The protein below binds the small molecule below.
Small molecule (SMILES): Cc1ncc2c(n1)N[C@]1([C@@](C)(O)[C@](C)(O)C(=O)O)S[C@H](CCOP(=O)(O)OP(=O)(O)O)[C@H](C)N1C2

Sequence of chain 1.B:
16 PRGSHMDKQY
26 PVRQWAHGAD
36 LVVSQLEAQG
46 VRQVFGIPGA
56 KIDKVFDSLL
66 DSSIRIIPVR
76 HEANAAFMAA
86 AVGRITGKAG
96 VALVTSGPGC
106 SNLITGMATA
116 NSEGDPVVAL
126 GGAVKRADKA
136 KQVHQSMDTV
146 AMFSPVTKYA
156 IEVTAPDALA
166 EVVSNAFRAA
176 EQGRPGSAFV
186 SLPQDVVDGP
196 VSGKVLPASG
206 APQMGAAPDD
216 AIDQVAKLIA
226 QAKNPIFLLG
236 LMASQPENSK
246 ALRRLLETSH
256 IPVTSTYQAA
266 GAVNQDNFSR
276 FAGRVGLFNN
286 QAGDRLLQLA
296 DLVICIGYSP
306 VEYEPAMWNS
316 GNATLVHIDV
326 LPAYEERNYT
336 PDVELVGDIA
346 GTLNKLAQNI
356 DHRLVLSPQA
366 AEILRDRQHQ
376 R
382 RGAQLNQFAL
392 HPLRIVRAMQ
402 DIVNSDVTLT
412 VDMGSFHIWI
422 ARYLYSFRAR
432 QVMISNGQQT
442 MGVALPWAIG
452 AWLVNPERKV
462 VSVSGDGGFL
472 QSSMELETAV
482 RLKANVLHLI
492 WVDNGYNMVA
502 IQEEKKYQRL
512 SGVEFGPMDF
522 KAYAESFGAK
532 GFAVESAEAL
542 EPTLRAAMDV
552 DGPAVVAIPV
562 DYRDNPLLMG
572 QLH

Sequence of chain 2.B:
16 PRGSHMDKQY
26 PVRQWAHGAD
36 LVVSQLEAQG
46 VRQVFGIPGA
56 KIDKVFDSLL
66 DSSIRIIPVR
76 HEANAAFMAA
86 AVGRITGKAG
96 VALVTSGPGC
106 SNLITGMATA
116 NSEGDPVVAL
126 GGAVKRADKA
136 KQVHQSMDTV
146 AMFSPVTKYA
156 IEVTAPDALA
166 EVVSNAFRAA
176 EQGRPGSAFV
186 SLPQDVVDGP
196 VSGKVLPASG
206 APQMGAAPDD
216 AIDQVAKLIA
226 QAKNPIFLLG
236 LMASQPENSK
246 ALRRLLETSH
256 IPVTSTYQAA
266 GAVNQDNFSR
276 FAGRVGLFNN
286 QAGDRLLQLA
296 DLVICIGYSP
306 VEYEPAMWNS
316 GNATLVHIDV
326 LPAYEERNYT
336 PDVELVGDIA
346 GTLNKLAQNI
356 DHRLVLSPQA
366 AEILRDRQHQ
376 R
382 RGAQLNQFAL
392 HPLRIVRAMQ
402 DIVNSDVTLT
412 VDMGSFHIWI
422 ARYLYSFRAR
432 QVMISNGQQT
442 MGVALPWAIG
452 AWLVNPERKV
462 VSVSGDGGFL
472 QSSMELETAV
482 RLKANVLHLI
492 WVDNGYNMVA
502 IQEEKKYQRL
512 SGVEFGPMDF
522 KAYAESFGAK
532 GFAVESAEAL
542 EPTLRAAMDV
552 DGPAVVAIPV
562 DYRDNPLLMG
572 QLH

Binding-site contacts:
Ligand atom C14 contacts residue VAL500 of chain 2.B at 3.6 Å (hydrophobic).
Ligand atom O08 contacts residue GLY496 of chain 2.B at 3.1 Å (h-bond).
Ligand atom O05 contacts residue MET499 of chain 2.B at 3.0 Å (h-bond).
Ligand atom C27 contacts residue GLN440 of chain 2.B at 3.5 Å.
Ligand atom P04 contacts residue MG1 of chain 2.I at 3.2 Å.
Ligand atom O06 contacts residue ASN498 of chain 2.B at 2.9 Å (h-bond).
Ligand atom O08 contacts residue ASP467 of chain 2.B at 2.8 Å (salt-bridge).
Ligand atom C10 contacts residue TYR497 of chain 2.B at 3.2 Å (hydrophobic).
Ligand atom O03 contacts residue PHE417 of chain 2.B at 3.5 Å.
Ligand atom O06 contacts residue MG1 of chain 2.I at 2.1 Å.
Ligand atom N19 contacts residue GLU77 of chain 1.B at 2.6 Å (salt-bridge).
Ligand atom C21 contacts residue ASN107 of chain 1.B at 3.4 Å.
Ligand atom N22 contacts residue GLN440 of chain 2.B at 3.6 Å (h-bond).
Ligand atom C18 contacts residue GLU77 of chain 1.B at 3.2 Å.
Ligand atom C13 contacts residue VAL500 of chain 2.B at 3.5 Å (hydrophobic).
Ligand atom O01 contacts residue GLY468 of chain 2.B at 3.5 Å (h-bond).
Ligand atom C20 contacts residue MET442 of chain 2.B at 3.6 Å (hydrophobic).
Ligand atom O05 contacts residue ASN498 of chain 2.B at 3.4 Å.
Ligand atom O06 contacts residue ASP494 of chain 2.B at 3.1 Å (salt-bridge).
Ligand atom O33 contacts residue VAL500 of chain 2.B at 3.0 Å.
Ligand atom O31 contacts residue GLY54 of chain 1.B at 2.9 Å.
Ligand atom O06 contacts residue GLY496 of chain 2.B at 3.0 Å (h-bond).
Ligand atom C27 contacts residue MET414 of chain 2.B at 3.2 Å (hydrophobic).
Ligand atom O32 contacts residue ALA55 of chain 1.B at 3.6 Å (h-bond).
Ligand atom O07 contacts residue TYR563 of chain 2.B at 2.7 Å (h-bond).
Ligand atom O05 contacts residue SER416 of chain 2.B at 2.9 Å (h-bond).
Ligand atom O34 contacts residue GLN440 of chain 2.B at 3.6 Å (h-bond).
Ligand atom C10 contacts residue MET442 of chain 2.B at 3.4 Å (hydrophobic).
Ligand atom P02 contacts residue MG1 of chain 2.I at 3.5 Å.
Ligand atom O07 contacts residue PHE417 of chain 2.B at 3.4 Å.
Ligand atom C11 contacts residue MET442 of chain 2.B at 3.5 Å (hydrophobic).
Ligand atom O08 contacts residue GLY468 of chain 2.B at 2.9 Å (h-bond).
Ligand atom C21 contacts residue MET442 of chain 2.B at 3.6 Å (hydrophobic).
Ligand atom C11 contacts residue MET414 of chain 2.B at 3.6 Å (hydrophobic).
Ligand atom N24 contacts residue GLN440 of chain 2.B at 2.8 Å (h-bond).
Ligand atom O01 contacts residue GLY466 of chain 2.B at 3.6 Å.
Ligand atom O08 contacts residue MG1 of chain 2.I at 2.3 Å.
Ligand atom O31 contacts residue ALA55 of chain 1.B at 3.0 Å (h-bond).
Ligand atom N22 contacts residue MET442 of chain 2.B at 3.5 Å.
Ligand atom O01 contacts residue GLY469 of chain 2.B at 2.7 Å (h-bond).